Sequence of chain 10.A:
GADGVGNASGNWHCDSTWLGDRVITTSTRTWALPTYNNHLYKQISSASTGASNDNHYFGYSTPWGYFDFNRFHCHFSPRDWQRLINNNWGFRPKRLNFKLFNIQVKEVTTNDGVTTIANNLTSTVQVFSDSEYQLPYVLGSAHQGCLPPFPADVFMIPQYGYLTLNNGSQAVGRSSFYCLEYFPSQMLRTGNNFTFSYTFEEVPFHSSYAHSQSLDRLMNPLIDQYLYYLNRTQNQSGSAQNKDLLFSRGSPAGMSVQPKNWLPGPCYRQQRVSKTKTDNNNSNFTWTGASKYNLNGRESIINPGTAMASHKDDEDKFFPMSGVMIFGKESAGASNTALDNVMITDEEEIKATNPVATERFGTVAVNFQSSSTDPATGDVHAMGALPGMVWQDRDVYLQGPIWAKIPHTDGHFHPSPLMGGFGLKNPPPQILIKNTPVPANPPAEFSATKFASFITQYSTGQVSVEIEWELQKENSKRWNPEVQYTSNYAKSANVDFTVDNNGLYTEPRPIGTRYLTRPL

Binding-site contacts:
Ligand atom C5 contacts residue ASN231 of chain 1.A at 4.5 Å.
Ligand atom O4 contacts residue TRP287 of chain 10.A at 4.1 Å.
Ligand atom C2 contacts residue THR286 of chain 10.A at 4.2 Å.
Ligand atom O2 contacts residue TRP287 of chain 10.A at 4.5 Å.
Ligand atom C11 contacts residue ASN55 of chain 10.A at 3.2 Å.
Ligand atom O4 contacts residue VAL257 of chain 1.A at 3.1 Å.
Ligand atom C3 contacts residue TRP287 of chain 10.A at 4.1 Å (hydrophobic).
Ligand atom O1A contacts residue THR286 of chain 10.A at 4.2 Å.
Ligand atom C1 contacts residue ASN284 of chain 10.A at 3.8 Å.
Ligand atom O4 contacts residue ASN231 of chain 1.A at 4.2 Å.
Ligand atom C10 contacts residue SER256 of chain 1.A at 4.2 Å.
Ligand atom C3 contacts residue ASN231 of chain 1.A at 3.9 Å.
Ligand atom C3 contacts residue THR286 of chain 10.A at 3.5 Å.
Ligand atom O1B contacts residue ARG232 of chain 1.A at 2.5 Å (salt-bridge).
Ligand atom C1 contacts residue ARG232 of chain 1.A at 3.6 Å.
Ligand atom O2 contacts residue THR286 of chain 10.A at 4.0 Å.
Ligand atom C4 contacts residue ASN231 of chain 1.A at 3.5 Å.
Ligand atom C2 contacts residue ASN231 of chain 1.A at 4.0 Å.
Ligand atom O10 contacts residue ASN55 of chain 10.A at 3.4 Å (h-bond).
Ligand atom C4 contacts residue VAL257 of chain 1.A at 4.4 Å (hydrophobic).
Ligand atom O1A contacts residue ASN284 of chain 10.A at 4.5 Å.
Ligand atom C2 contacts residue ASN284 of chain 10.A at 3.9 Å.
Ligand atom O10 contacts residue SER256 of chain 1.A at 3.5 Å (h-bond).
Ligand atom O2 contacts residue ASN231 of chain 1.A at 4.2 Å.
Ligand atom O1B contacts residue ASN231 of chain 1.A at 4.3 Å.
Ligand atom C11 contacts residue GLY254 of chain 1.A at 3.6 Å.
Ligand atom O1A contacts residue ARG232 of chain 1.A at 3.5 Å.
Ligand atom C1 contacts residue ASN231 of chain 1.A at 3.6 Å.
Ligand atom C11 contacts residue ALA253 of chain 1.A at 3.6 Å (hydrophobic).
Ligand atom O1A contacts residue ASN231 of chain 1.A at 2.7 Å (h-bond).
Ligand atom O2 contacts residue ARG232 of chain 1.A at 4.5 Å.
Ligand atom O2 contacts residue ASN284 of chain 10.A at 3.0 Å (h-bond).
Ligand atom O10 contacts residue SER52 of chain 10.A at 4.4 Å.
Ligand atom O1B contacts residue ASN284 of chain 10.A at 3.7 Å.
Ligand atom C10 contacts residue ASN55 of chain 10.A at 3.8 Å.
Ligand atom C11 contacts residue SER256 of chain 1.A at 4.3 Å.

The protein below binds the small molecule below.
Small molecule (SMILES): CC(=O)N[C@H]1[C@H]([C@H](O)[C@H](O)CO)O[C@@](O)(C(=O)O)C[C@@H]1O

Sequence of chain 1.A:
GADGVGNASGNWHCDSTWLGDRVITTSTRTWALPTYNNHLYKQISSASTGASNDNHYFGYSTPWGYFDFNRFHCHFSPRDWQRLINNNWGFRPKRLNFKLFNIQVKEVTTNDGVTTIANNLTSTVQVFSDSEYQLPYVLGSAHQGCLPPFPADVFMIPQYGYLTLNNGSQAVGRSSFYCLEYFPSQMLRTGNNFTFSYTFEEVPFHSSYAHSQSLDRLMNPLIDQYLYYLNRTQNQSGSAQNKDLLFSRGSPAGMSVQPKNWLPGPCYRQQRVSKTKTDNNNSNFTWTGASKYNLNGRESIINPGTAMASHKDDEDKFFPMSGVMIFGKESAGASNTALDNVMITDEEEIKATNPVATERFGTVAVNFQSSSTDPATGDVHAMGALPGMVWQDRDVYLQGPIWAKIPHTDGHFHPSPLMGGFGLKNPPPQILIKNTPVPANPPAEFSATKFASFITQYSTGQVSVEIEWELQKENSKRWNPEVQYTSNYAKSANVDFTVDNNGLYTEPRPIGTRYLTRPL